This protein binds this small molecule.
Small molecule (SMILES): Cc1cc(CCCCCOc2ccc(C3=NCCO3)cc2)on1

Sequence of chain 12.C:
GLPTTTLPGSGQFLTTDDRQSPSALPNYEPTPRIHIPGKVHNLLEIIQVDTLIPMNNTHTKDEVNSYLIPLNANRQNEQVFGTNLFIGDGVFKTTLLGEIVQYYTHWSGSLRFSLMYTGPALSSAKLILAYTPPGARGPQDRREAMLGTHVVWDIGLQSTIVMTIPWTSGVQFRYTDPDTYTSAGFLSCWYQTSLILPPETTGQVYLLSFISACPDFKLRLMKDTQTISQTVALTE

Sequence of chain 12.A:
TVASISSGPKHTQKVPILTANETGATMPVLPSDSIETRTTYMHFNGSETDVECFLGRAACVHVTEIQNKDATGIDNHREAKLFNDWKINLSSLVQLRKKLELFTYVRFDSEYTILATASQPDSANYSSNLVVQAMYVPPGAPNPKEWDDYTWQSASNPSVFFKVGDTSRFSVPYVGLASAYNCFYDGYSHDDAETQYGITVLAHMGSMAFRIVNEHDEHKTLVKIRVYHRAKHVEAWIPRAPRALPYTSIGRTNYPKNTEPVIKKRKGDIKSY

Binding-site contacts:
Ligand atom C3B contacts residue VAL188 of chain 12.A at 3.8 Å (hydrophobic).
Ligand atom C5C contacts residue VAL191 of chain 12.A at 3.8 Å (hydrophobic).
Ligand atom C4B contacts residue PHE186 of chain 12.A at 3.6 Å (hydrophobic).
Ligand atom C2C contacts residue TYR197 of chain 12.A at 3.7 Å (hydrophobic).
Ligand atom O1A contacts residue PHE186 of chain 12.A at 3.0 Å.
Ligand atom C6B contacts residue TYR128 of chain 12.A at 3.3 Å (hydrophobic).
Ligand atom C5A contacts residue ALA150 of chain 12.A at 4.0 Å (hydrophobic).
Ligand atom C4C contacts residue VAL191 of chain 12.A at 3.0 Å (hydrophobic).
Ligand atom C5B contacts residue PHE186 of chain 12.A at 3.9 Å (hydrophobic).
Ligand atom C1B contacts residue ILE104 of chain 12.A at 4.0 Å (hydrophobic).
Ligand atom C4 contacts residue LEU106 of chain 12.A at 3.5 Å (hydrophobic).
Ligand atom N3A contacts residue ALA24 of chain 12.C at 3.8 Å.
Ligand atom C2C contacts residue MET221 of chain 12.A at 4.0 Å (hydrophobic).
Ligand atom C5C contacts residue VAL188 of chain 12.A at 4.1 Å (hydrophobic).
Ligand atom C4B contacts residue TYR152 of chain 12.A at 3.8 Å (hydrophobic).
Ligand atom C3C contacts residue TYR128 of chain 12.A at 3.4 Å (hydrophobic).
Ligand atom C5A contacts residue PHE186 of chain 12.A at 3.5 Å (hydrophobic).
Ligand atom C1B contacts residue TYR128 of chain 12.A at 3.6 Å (hydrophobic).
Ligand atom C1B contacts residue VAL188 of chain 12.A at 3.8 Å (hydrophobic).
Ligand atom C2A contacts residue PHE186 of chain 12.A at 3.3 Å (hydrophobic).
Ligand atom C4C contacts residue VAL188 of chain 12.A at 3.7 Å (hydrophobic).
Ligand atom C1C contacts residue MET221 of chain 12.A at 4.0 Å (hydrophobic).
Ligand atom N3A contacts residue TYR152 of chain 12.A at 3.5 Å.
Ligand atom C5B contacts residue TYR128 of chain 12.A at 4.0 Å (hydrophobic).
Ligand atom N3A contacts residue PRO174 of chain 12.A at 3.7 Å.
Ligand atom C6B contacts residue ILE104 of chain 12.A at 3.6 Å (hydrophobic).
Ligand atom C1C contacts residue LEU106 of chain 12.A at 4.0 Å (hydrophobic).
Ligand atom C3B contacts residue TYR152 of chain 12.A at 3.7 Å (hydrophobic).
Ligand atom C5 contacts residue MET221 of chain 12.A at 3.6 Å (hydrophobic).
Ligand atom C1C contacts residue TYR128 of chain 12.A at 3.9 Å (hydrophobic).
Ligand atom C5A contacts residue VAL176 of chain 12.A at 3.6 Å (hydrophobic).
Ligand atom O1B contacts residue TYR128 of chain 12.A at 3.4 Å (h-bond).
Ligand atom C5B contacts residue MET224 of chain 12.A at 3.8 Å (hydrophobic).
Ligand atom O1 contacts residue MET221 of chain 12.A at 2.5 Å (h-bond).
Ligand atom O1B contacts residue ILE104 of chain 12.A at 3.9 Å.
Ligand atom C2A contacts residue TYR152 of chain 12.A at 3.6 Å (hydrophobic).
Ligand atom N2 contacts residue MET221 of chain 12.A at 3.3 Å (h-bond).
Ligand atom C4A contacts residue PRO174 of chain 12.A at 3.1 Å (hydrophobic).
Ligand atom N3A contacts residue PHE186 of chain 12.A at 4.0 Å.
Ligand atom C2B contacts residue VAL188 of chain 12.A at 3.5 Å (hydrophobic).